Binding-site contacts:
Ligand atom C8 contacts residue GLN567 of chain 1.A at 3.3 Å.
Ligand atom C2 contacts residue GLN567 of chain 1.A at 4.2 Å.
Ligand atom C7 contacts residue GLN567 of chain 1.A at 3.7 Å.
Ligand atom O5 contacts residue ASN318 of chain 1.A at 2.5 Å (h-bond).
Ligand atom C1 contacts residue ASN318 of chain 1.A at 1.4 Å.
Ligand atom C8 contacts residue LEU569 of chain 1.A at 3.8 Å (hydrophobic).
Ligand atom C2 contacts residue ASN318 of chain 1.A at 2.5 Å.
Ligand atom N2 contacts residue GLN567 of chain 1.A at 3.1 Å (h-bond).
Ligand atom C1 contacts residue GLN567 of chain 1.A at 4.3 Å.
Ligand atom C5 contacts residue ASN318 of chain 1.A at 3.7 Å.
Ligand atom C8 contacts residue ASN318 of chain 1.A at 4.3 Å.
Ligand atom C7 contacts residue ASN318 of chain 1.A at 3.4 Å.
Ligand atom O7 contacts residue ASN318 of chain 1.A at 3.1 Å (h-bond).
Ligand atom C4 contacts residue ASN318 of chain 1.A at 4.3 Å.
Ligand atom N2 contacts residue ASN318 of chain 1.A at 2.7 Å (h-bond).
Ligand atom C3 contacts residue ASN318 of chain 1.A at 3.7 Å.

This protein binds this small molecule.
Small molecule (SMILES): CC(=O)N[C@H]1[C@H](O[C@H]2[C@H](O)[C@@H](NC(C)=O)CO[C@@H]2CO)O[C@H](CO)[C@@H](O[C@@H]2O[C@H](CO)[C@@H](O)[C@H](O[C@H]3O[C@H](CO)[C@@H](O)[C@H](O)[C@@H]3O)[C@@H]2O)[C@@H]1O

Sequence of chain 1.A:
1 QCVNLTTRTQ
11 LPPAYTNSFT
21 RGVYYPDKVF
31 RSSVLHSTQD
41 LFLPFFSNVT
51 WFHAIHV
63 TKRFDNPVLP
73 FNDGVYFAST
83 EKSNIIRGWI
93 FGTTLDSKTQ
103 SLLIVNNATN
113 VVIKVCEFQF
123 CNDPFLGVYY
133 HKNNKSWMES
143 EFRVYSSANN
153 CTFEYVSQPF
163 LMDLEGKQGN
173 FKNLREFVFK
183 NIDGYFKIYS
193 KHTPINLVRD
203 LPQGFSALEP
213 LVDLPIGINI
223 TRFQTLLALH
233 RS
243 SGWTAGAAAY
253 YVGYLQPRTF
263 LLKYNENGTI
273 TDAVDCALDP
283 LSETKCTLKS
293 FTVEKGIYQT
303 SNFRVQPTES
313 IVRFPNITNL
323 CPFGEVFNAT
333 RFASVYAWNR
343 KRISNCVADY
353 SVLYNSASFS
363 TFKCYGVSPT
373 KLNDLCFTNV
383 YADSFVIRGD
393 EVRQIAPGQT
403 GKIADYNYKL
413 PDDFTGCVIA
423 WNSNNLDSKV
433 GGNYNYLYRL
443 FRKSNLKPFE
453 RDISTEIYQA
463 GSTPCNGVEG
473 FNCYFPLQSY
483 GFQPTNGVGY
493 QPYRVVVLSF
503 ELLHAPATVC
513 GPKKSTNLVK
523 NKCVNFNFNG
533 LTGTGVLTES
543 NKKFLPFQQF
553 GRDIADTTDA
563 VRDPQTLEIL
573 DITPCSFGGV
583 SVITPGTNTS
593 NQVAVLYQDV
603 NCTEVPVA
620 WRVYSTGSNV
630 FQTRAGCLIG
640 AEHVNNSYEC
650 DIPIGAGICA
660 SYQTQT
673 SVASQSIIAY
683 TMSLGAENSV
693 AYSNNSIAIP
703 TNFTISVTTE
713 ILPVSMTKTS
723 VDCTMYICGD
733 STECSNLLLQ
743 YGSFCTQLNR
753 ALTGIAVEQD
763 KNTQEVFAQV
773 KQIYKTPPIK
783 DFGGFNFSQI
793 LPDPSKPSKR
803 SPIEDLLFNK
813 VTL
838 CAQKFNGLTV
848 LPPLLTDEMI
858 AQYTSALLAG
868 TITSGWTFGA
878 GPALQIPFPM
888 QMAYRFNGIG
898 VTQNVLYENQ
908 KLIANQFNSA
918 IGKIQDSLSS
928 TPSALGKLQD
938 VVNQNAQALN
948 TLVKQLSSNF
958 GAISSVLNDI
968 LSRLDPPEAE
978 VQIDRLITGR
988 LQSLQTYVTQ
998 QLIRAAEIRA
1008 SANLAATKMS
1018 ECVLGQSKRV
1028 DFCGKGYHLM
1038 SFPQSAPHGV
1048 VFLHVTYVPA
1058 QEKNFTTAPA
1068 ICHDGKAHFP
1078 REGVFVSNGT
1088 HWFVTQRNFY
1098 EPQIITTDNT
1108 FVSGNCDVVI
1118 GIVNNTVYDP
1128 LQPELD